Sequence of chain 20.A:
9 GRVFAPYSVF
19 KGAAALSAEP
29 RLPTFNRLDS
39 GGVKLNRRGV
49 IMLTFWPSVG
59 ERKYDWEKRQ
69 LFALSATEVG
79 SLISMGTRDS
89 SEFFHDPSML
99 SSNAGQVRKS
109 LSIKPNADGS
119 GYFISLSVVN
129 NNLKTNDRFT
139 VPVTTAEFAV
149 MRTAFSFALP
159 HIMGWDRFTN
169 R

Sequence of chain 10.A:
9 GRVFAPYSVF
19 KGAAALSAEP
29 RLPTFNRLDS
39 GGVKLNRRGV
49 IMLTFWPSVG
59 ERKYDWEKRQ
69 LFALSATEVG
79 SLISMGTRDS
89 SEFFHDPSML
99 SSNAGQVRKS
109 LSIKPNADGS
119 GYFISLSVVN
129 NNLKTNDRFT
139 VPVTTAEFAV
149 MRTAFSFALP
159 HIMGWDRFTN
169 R

Binding-site contacts:
Ligand atom O2 contacts residue ASP94 of chain 16.A at 3.0 Å (salt-bridge).
Ligand atom O4 contacts residue LYS42 of chain 16.A at 3.5 Å.
Ligand atom O4' contacts residue TRP64 of chain 10.A at 2.7 Å (h-bond).
Ligand atom O2 contacts residue ARG60 of chain 10.A at 2.9 Å.
Ligand atom C6 contacts residue HIS93 of chain 16.A at 3.5 Å.
Ligand atom OP1 contacts residue TYR62 of chain 10.A at 3.1 Å (h-bond).
Ligand atom OP1 contacts residue LYS61 of chain 10.A at 2.9 Å.
Ligand atom N3 contacts residue PHE92 of chain 16.A at 3.0 Å (h-bond).
Ligand atom O4' contacts residue ASP94 of chain 16.A at 3.4 Å (salt-bridge).
Ligand atom O4 contacts residue SER16 of chain 10.A at 2.9 Å (h-bond).
Ligand atom OP1 contacts residue ALA71 of chain 16.A at 3.0 Å (h-bond).
Ligand atom C4 contacts residue PHE12 of chain 10.A at 3.5 Å (hydrophobic).
Ligand atom C4 contacts residue PHE18 of chain 10.A at 3.4 Å (hydrophobic).
Ligand atom O2 contacts residue PHE12 of chain 10.A at 3.1 Å.
Ligand atom O2 contacts residue TRP64 of chain 10.A at 3.4 Å.
Ligand atom N3 contacts residue PHE12 of chain 10.A at 3.1 Å.
Ligand atom C5' contacts residue TYR62 of chain 10.A at 3.4 Å (hydrophobic).
Ligand atom O4 contacts residue ARG45 of chain 16.A at 3.2 Å (salt-bridge).
Ligand atom C7 contacts residue HIS93 of chain 16.A at 3.4 Å.
Ligand atom C2 contacts residue MET97 of chain 16.A at 3.4 Å (hydrophobic).
Ligand atom C1' contacts residue ASP94 of chain 16.A at 3.4 Å.
Ligand atom OP2 contacts residue LYS107 of chain 16.A at 2.8 Å (salt-bridge).
Ligand atom OP1 contacts residue HIS93 of chain 16.A at 2.7 Å (h-bond).
Ligand atom N3 contacts residue PHE18 of chain 10.A at 3.4 Å.
Ligand atom C2 contacts residue PHE12 of chain 10.A at 3.1 Å (hydrophobic).
Ligand atom C4 contacts residue ARG45 of chain 16.A at 3.3 Å.
Ligand atom C7 contacts residue GLU76 of chain 16.A at 3.5 Å.
Ligand atom C7 contacts residue LYS42 of chain 16.A at 3.0 Å.
Ligand atom C4 contacts residue PHE92 of chain 16.A at 3.3 Å (hydrophobic).
Ligand atom N1 contacts residue MET97 of chain 16.A at 3.5 Å (h-bond).
Ligand atom OP1 contacts residue LYS107 of chain 16.A at 2.8 Å (salt-bridge).
Ligand atom N3 contacts residue ARG45 of chain 16.A at 2.6 Å (salt-bridge).
Ligand atom C6 contacts residue TRP64 of chain 10.A at 3.3 Å (hydrophobic).
Ligand atom O4 contacts residue PHE92 of chain 16.A at 3.5 Å (h-bond).
Ligand atom O2 contacts residue TYR62 of chain 10.A at 3.4 Å.
Ligand atom O4' contacts residue MET50 of chain 16.A at 3.3 Å.
Ligand atom O4' contacts residue HIS93 of chain 16.A at 3.4 Å.
Ligand atom O2 contacts residue MET97 of chain 16.A at 2.9 Å.
Ligand atom C5 contacts residue HIS93 of chain 16.A at 3.4 Å.
Ligand atom O4 contacts residue PHE12 of chain 10.A at 3.5 Å.

Sequence of chain 16.A:
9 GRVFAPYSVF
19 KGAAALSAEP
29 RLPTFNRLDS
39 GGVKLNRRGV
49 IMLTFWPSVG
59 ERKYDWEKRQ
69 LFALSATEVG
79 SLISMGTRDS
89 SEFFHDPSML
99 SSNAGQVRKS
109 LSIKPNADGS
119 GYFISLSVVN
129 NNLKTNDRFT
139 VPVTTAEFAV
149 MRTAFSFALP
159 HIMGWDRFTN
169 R

The protein below binds the small molecule below.
Small molecule (SMILES): Cc1cn([C@H]2C[C@H](O[P](=O)(O)OC[C@H]3O[C@@H](n4cc(C)c(=O)[nH]c4=O)C[C@@H]3O[P](=O)(O)OC[C@H]3O[C@@H](n4cc(C)c(=O)[nH]c4=O)C[C@@H]3O[P](=O)(O)OC[C@H]3O[C@@H](n4cc(C)c(=O)[nH]c4=O)C[C@@H]3O)[C@@H](CO[P](=O)(O)O[C@H]3C[C@H](n4cc(C)c(=O)[nH]c4=O)O[C@@H]3CO[P](=O)(O)O[C@H]3C[C@H](n4cc(C)c(=O)[nH]c4=O)O[C@@H]3CO[P](=O)(O)O[C@H]3C[C@H](n4cc(C)c(=O)[nH]c4=O)O[C@@H]3CO[P](=O)(O)O[C@H]3C[C@H](n4cc(C)c(=O)[nH]c4=O)O[C@@H]3CO[P](=O)(O)O[C@H]3C[C@H](n4cc(C)c(=O)[nH]c4=O)O[C@@H]3COP(=O)=O)O2)c(=O)[nH]c1=O